Binding-site contacts:
Ligand atom OP1 contacts residue LEU330 of chain 3.A at 3.9 Å.
Ligand atom O4' contacts residue GLY327 of chain 3.A at 3.8 Å.
Ligand atom O2 contacts residue VAL326 of chain 3.A at 3.5 Å.
Ligand atom P contacts residue GLY327 of chain 3.A at 3.9 Å.
Ligand atom C2' contacts residue GLY327 of chain 3.A at 4.5 Å.
Ligand atom O4' contacts residue HIS325 of chain 3.A at 4.1 Å.
Ligand atom C2 contacts residue GLY327 of chain 3.A at 4.5 Å.
Ligand atom O2 contacts residue GLY327 of chain 3.A at 3.7 Å.
Ligand atom P contacts residue TYR329 of chain 3.A at 4.5 Å.
Ligand atom O3' contacts residue TYR329 of chain 3.A at 4.2 Å.
Ligand atom N3 contacts residue VAL326 of chain 3.A at 4.4 Å.
Ligand atom O5' contacts residue GLU328 of chain 3.A at 3.9 Å.
Ligand atom OP1 contacts residue HIS325 of chain 3.A at 4.3 Å.
Ligand atom C1' contacts residue GLY327 of chain 3.A at 3.8 Å.
Ligand atom C2 contacts residue VAL326 of chain 3.A at 4.0 Å (hydrophobic).
Ligand atom OP1 contacts residue GLY327 of chain 3.A at 3.8 Å.
Ligand atom OP2 contacts residue TYR329 of chain 3.A at 3.4 Å.
Ligand atom C4' contacts residue GLU328 of chain 3.A at 4.0 Å.
Ligand atom N1 contacts residue GLU328 of chain 3.A at 4.3 Å.
Ligand atom C3' contacts residue GLY327 of chain 3.A at 4.2 Å.
Ligand atom C1' contacts residue GLU328 of chain 3.A at 3.7 Å.
Ligand atom C4' contacts residue GLY327 of chain 3.A at 4.1 Å.
Ligand atom O3' contacts residue GLY327 of chain 3.A at 3.3 Å.
Ligand atom C3' contacts residue TYR329 of chain 3.A at 4.0 Å (hydrophobic).
Ligand atom O4' contacts residue GLU328 of chain 3.A at 3.3 Å (salt-bridge).
Ligand atom OP2 contacts residue GLU328 of chain 3.A at 3.0 Å (salt-bridge).
Ligand atom P contacts residue GLU328 of chain 3.A at 4.1 Å.
Ligand atom OP2 contacts residue GLY327 of chain 3.A at 4.2 Å.
Ligand atom OP2 contacts residue LEU330 of chain 3.A at 4.0 Å.
Ligand atom C4' contacts residue HIS325 of chain 3.A at 4.1 Å.
Ligand atom P contacts residue LEU330 of chain 3.A at 4.4 Å.

Sequence of chain 3.A:
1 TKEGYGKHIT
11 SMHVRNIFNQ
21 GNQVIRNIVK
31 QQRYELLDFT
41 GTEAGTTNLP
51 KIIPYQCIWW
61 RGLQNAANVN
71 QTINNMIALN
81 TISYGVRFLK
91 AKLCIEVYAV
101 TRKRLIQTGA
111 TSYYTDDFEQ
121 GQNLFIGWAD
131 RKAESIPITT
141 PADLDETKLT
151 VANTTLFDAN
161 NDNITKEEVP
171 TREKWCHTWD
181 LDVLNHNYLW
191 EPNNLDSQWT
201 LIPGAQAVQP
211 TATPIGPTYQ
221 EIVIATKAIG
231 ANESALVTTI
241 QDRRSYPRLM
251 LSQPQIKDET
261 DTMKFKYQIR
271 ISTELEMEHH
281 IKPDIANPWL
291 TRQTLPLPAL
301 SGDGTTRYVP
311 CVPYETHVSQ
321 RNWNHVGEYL

This protein binds this small molecule.
Small molecule (SMILES): Cc1cn([C@H]2C[C@H](O[P](=O)(O)OC[C@H]3O[C@@H](n4cnc5c4NC=NC5N)C[C@@H]3O[P](=O)(O)OC[C@H]3O[C@@H](n4cnc5c4NC=NC5N)C[C@@H]3O)[C@@H](CO[P](=O)(O)O[C@H]3C[C@H](n4cnc5c4NC=NC5N)O[C@@H]3CO[P](=O)(O)O[C@H]3C[C@H](n4cnc5c4NC=NC5N)O[C@@H]3COP(=O)=O)O2)c(=O)[nH]c1=O.Nc1nc2c(ncn2[C@H]2C[C@H](O)[C@@H](CO[PH](=O)O)O2)c(=O)[nH]1